Sequence of chain 1.A:
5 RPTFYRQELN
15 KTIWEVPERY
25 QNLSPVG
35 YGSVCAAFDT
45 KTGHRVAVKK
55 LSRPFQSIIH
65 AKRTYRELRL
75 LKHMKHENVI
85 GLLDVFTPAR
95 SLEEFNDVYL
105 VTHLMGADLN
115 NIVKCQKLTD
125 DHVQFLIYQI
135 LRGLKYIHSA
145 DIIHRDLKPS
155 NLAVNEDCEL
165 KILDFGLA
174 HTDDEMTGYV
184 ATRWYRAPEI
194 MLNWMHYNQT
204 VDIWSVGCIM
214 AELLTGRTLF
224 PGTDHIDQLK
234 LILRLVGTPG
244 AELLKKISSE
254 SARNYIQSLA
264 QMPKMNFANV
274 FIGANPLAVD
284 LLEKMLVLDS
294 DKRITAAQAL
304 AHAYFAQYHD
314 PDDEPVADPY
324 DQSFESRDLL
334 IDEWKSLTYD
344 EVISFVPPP

The small molecule below binds the protein below.
Small molecule (SMILES): COC(=O)[C@@H](C)c1cc(OC)ccn1

Binding-site contacts:
Ligand atom C1 contacts residue PRO242 of chain 1.A at 4.0 Å (hydrophobic).
Ligand atom C1 contacts residue GLN264 of chain 1.A at 4.3 Å.
Ligand atom C6 contacts residue LEU262 of chain 1.A at 4.4 Å (hydrophobic).
Ligand atom C6 contacts residue GLN260 of chain 1.A at 4.2 Å.
Ligand atom O1 contacts residue LEU247 of chain 1.A at 3.6 Å.
Ligand atom C3 contacts residue LEU247 of chain 1.A at 4.2 Å (hydrophobic).
Ligand atom O2 contacts residue PRO242 of chain 1.A at 3.9 Å.
Ligand atom C1 contacts residue ALA244 of chain 1.A at 4.3 Å (hydrophobic).
Ligand atom C9 contacts residue GLN260 of chain 1.A at 3.9 Å.
Ligand atom C4 contacts residue PRO242 of chain 1.A at 4.0 Å (hydrophobic).
Ligand atom N contacts residue GLN264 of chain 1.A at 3.6 Å.
Ligand atom C8 contacts residue LEU262 of chain 1.A at 3.5 Å (hydrophobic).
Ligand atom C5 contacts residue GLN264 of chain 1.A at 4.2 Å.
Ligand atom C4 contacts residue GLN264 of chain 1.A at 4.0 Å.
Ligand atom C contacts residue GLN264 of chain 1.A at 3.5 Å.
Ligand atom C6 contacts residue PRO242 of chain 1.A at 4.0 Å (hydrophobic).
Ligand atom C6 contacts residue GLN264 of chain 1.A at 3.8 Å.
Ligand atom C7 contacts residue THR241 of chain 1.A at 3.6 Å.
Ligand atom O2 contacts residue GLN264 of chain 1.A at 4.3 Å.
Ligand atom O2 contacts residue LEU262 of chain 1.A at 4.3 Å.
Ligand atom C4 contacts residue LEU247 of chain 1.A at 3.8 Å (hydrophobic).
Ligand atom C5 contacts residue PRO242 of chain 1.A at 3.1 Å (hydrophobic).
Ligand atom C7 contacts residue GLN264 of chain 1.A at 4.2 Å.
Ligand atom C8 contacts residue ILE259 of chain 1.A at 3.8 Å (hydrophobic).
Ligand atom C7 contacts residue ALA263 of chain 1.A at 4.3 Å (hydrophobic).
Ligand atom O2 contacts residue THR241 of chain 1.A at 3.6 Å.
Ligand atom C1 contacts residue LEU247 of chain 1.A at 3.5 Å (hydrophobic).
Ligand atom C7 contacts residue ILE259 of chain 1.A at 3.1 Å (hydrophobic).
Ligand atom O1 contacts residue GLN260 of chain 1.A at 3.2 Å (h-bond).
Ligand atom C2 contacts residue LEU247 of chain 1.A at 3.3 Å (hydrophobic).
Ligand atom C6 contacts residue ILE259 of chain 1.A at 3.9 Å (hydrophobic).
Ligand atom C8 contacts residue GLN260 of chain 1.A at 3.6 Å.
Ligand atom O2 contacts residue ILE259 of chain 1.A at 3.5 Å (h-bond).
Ligand atom C7 contacts residue LEU262 of chain 1.A at 3.1 Å (hydrophobic).
Ligand atom O contacts residue ALA244 of chain 1.A at 3.4 Å.
Ligand atom O contacts residue LEU247 of chain 1.A at 3.6 Å.
Ligand atom C5 contacts residue LEU247 of chain 1.A at 3.8 Å (hydrophobic).
Ligand atom C8 contacts residue GLN264 of chain 1.A at 3.7 Å.
Ligand atom C3 contacts residue ALA244 of chain 1.A at 3.6 Å (hydrophobic).
Ligand atom C9 contacts residue GLN264 of chain 1.A at 3.8 Å.